This protein binds this small molecule.
Small molecule (SMILES): CC(=O)N[C@H]1[C@H](O[C@H]2[C@H](O)[C@@H](NC(C)=O)CO[C@@H]2CO)O[C@H](CO)[C@@H](O)[C@@H]1O

Binding-site contacts:
Ligand atom O3 contacts residue LYS303 of chain 1.A at 2.9 Å (salt-bridge).
Ligand atom C5 contacts residue ASN287 of chain 1.A at 3.7 Å.
Ligand atom O4 contacts residue LYS303 of chain 1.A at 3.9 Å.
Ligand atom C8 contacts residue ARG276 of chain 1.A at 3.1 Å.
Ligand atom C3 contacts residue ASN287 of chain 1.A at 3.8 Å.
Ligand atom N2 contacts residue ARG276 of chain 1.A at 4.5 Å.
Ligand atom N2 contacts residue ASN287 of chain 1.A at 3.0 Å (h-bond).
Ligand atom O6 contacts residue LYS303 of chain 1.A at 2.5 Å (salt-bridge).
Ligand atom C5 contacts residue THR35 of chain 1.A at 4.0 Å.
Ligand atom N2 contacts residue LYS303 of chain 1.A at 4.5 Å.
Ligand atom C7 contacts residue LYS303 of chain 1.A at 4.1 Å.
Ligand atom O7 contacts residue LYS303 of chain 1.A at 3.3 Å (salt-bridge).
Ligand atom C1 contacts residue THR35 of chain 1.A at 3.7 Å.
Ligand atom C4 contacts residue ASN287 of chain 1.A at 4.0 Å.
Ligand atom C2 contacts residue LYS303 of chain 1.A at 3.9 Å.
Ligand atom C2 contacts residue ASN287 of chain 1.A at 2.4 Å.
Ligand atom C6 contacts residue THR35 of chain 1.A at 4.1 Å.
Ligand atom C8 contacts residue ASN287 of chain 1.A at 3.6 Å.
Ligand atom O5 contacts residue THR35 of chain 1.A at 3.1 Å.
Ligand atom C4 contacts residue LYS303 of chain 1.A at 3.4 Å.
Ligand atom O5 contacts residue ASN287 of chain 1.A at 2.4 Å (h-bond).
Ligand atom O5 contacts residue LYS303 of chain 1.A at 3.7 Å.
Ligand atom C6 contacts residue LYS303 of chain 1.A at 3.7 Å.
Ligand atom C5 contacts residue LYS303 of chain 1.A at 4.3 Å.
Ligand atom O6 contacts residue THR35 of chain 1.A at 4.3 Å.
Ligand atom C7 contacts residue ASN287 of chain 1.A at 3.6 Å.
Ligand atom C1 contacts residue VAL302 of chain 1.A at 4.1 Å (hydrophobic).
Ligand atom O5 contacts residue VAL302 of chain 1.A at 4.2 Å.
Ligand atom O7 contacts residue ASN287 of chain 1.A at 3.7 Å.
Ligand atom C7 contacts residue ARG276 of chain 1.A at 4.3 Å.
Ligand atom C1 contacts residue ASN287 of chain 1.A at 1.4 Å.
Ligand atom C3 contacts residue LYS303 of chain 1.A at 3.8 Å.

Sequence of chain 1.A:
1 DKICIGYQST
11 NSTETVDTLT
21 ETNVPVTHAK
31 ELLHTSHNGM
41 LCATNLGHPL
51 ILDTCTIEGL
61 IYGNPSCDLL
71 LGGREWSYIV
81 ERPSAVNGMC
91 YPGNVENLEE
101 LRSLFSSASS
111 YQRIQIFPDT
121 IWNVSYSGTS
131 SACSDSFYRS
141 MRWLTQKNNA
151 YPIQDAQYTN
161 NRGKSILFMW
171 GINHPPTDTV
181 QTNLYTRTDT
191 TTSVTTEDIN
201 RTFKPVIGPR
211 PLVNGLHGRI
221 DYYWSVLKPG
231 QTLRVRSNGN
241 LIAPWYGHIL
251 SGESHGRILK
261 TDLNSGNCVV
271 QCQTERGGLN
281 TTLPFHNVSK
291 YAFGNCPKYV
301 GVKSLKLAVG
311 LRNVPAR